Sequence of chain 1.A:
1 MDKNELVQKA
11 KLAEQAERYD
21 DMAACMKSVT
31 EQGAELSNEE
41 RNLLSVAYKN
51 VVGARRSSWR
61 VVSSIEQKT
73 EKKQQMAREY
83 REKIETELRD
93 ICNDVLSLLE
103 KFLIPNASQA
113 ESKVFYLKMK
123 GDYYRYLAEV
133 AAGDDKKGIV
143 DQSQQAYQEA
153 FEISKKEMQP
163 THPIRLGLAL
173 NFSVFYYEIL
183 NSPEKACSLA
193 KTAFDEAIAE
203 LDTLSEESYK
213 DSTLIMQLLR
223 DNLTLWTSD

This protein binds this small molecule.
Small molecule (SMILES): C[C@H](NC(=O)[C@H](CCCCN)NC(=O)[C@H](CC(=O)O)NC(=O)[C@@H](N)CCCCN)C(=O)N[C@@H](CCCCN)C(=O)N[C@@H](COP(=O)(O)O)C(=O)N[C@@H](CS)C(=O)O

Binding-site contacts:
Ligand atom NZ contacts residue ARG56 of chain 1.A at 3.4 Å (salt-bridge).
Ligand atom O contacts residue ASN224 of chain 1.A at 2.6 Å (h-bond).
Ligand atom CB contacts residue FAR1 of chain 1.H at 2.9 Å.
Ligand atom SG contacts residue FAR1 of chain 1.H at 1.8 Å.
Ligand atom N contacts residue GLU180 of chain 1.A at 2.7 Å (salt-bridge).
Ligand atom CD contacts residue TYR179 of chain 1.A at 3.3 Å (hydrophobic).
Ligand atom CA contacts residue ASN173 of chain 1.A at 3.4 Å.
Ligand atom NZ contacts residue ASP223 of chain 1.A at 2.3 Å (salt-bridge).
Ligand atom O3P contacts residue ARG127 of chain 1.A at 2.5 Å (salt-bridge).
Ligand atom N contacts residue ASN224 of chain 1.A at 2.7 Å (h-bond).
Ligand atom CE contacts residue GLU131 of chain 1.A at 3.6 Å.
Ligand atom O3P contacts residue ARG56 of chain 1.A at 2.8 Å (salt-bridge).
Ligand atom N contacts residue ASN173 of chain 1.A at 2.7 Å (h-bond).
Ligand atom CB contacts residue TRP228 of chain 1.A at 3.2 Å (hydrophobic).
Ligand atom CG contacts residue ASN224 of chain 1.A at 3.6 Å.
Ligand atom C contacts residue ASN224 of chain 1.A at 3.4 Å.
Ligand atom CE contacts residue GLU180 of chain 1.A at 3.3 Å.
Ligand atom CE contacts residue ARG56 of chain 1.A at 3.1 Å.
Ligand atom C contacts residue ASN173 of chain 1.A at 3.5 Å.
Ligand atom CE contacts residue ASP223 of chain 1.A at 3.0 Å.
Ligand atom CA contacts residue FAR1 of chain 1.H at 3.2 Å.
Ligand atom C contacts residue LEU172 of chain 1.A at 3.5 Å (hydrophobic).
Ligand atom CD contacts residue GLU180 of chain 1.A at 3.1 Å.
Ligand atom CA contacts residue GLU180 of chain 1.A at 3.5 Å.
Ligand atom CB contacts residue ASN224 of chain 1.A at 3.1 Å.
Ligand atom CB contacts residue GLU180 of chain 1.A at 3.3 Å.
Ligand atom CD contacts residue LEU227 of chain 1.A at 3.3 Å (hydrophobic).
Ligand atom NZ contacts residue GLU180 of chain 1.A at 3.5 Å (salt-bridge).
Ligand atom O1P contacts residue TYR128 of chain 1.A at 2.5 Å (h-bond).
Ligand atom CA contacts residue LEU172 of chain 1.A at 3.5 Å (hydrophobic).
Ligand atom CA contacts residue ASN224 of chain 1.A at 3.2 Å.
Ligand atom P contacts residue TYR128 of chain 1.A at 3.6 Å.
Ligand atom NZ contacts residue LEU227 of chain 1.A at 3.5 Å (h-bond).
Ligand atom O contacts residue VAL176 of chain 1.A at 3.3 Å.
Ligand atom N contacts residue LEU172 of chain 1.A at 3.6 Å.
Ligand atom O1P contacts residue ARG127 of chain 1.A at 2.8 Å (salt-bridge).
Ligand atom O contacts residue ASN173 of chain 1.A at 3.5 Å (h-bond).
Ligand atom O2P contacts residue ARG56 of chain 1.A at 2.6 Å (salt-bridge).
Ligand atom CB contacts residue ASN173 of chain 1.A at 3.3 Å.
Ligand atom CE contacts residue LEU220 of chain 1.A at 3.2 Å (hydrophobic).